Binding-site contacts:
Ligand atom C16 contacts residue ALA47 of chain 2.A at 3.8 Å (hydrophobic).
Ligand atom O29 contacts residue GLY218 of chain 2.A at 3.6 Å.
Ligand atom O23 contacts residue ARG91 of chain 2.A at 2.8 Å (salt-bridge).
Ligand atom C27 contacts residue HIS221 of chain 2.A at 3.8 Å.
Ligand atom C15 contacts residue MET40 of chain 2.A at 3.4 Å (hydrophobic).
Ligand atom C15 contacts residue THR44 of chain 2.A at 3.7 Å.
Ligand atom C34 contacts residue TRP80 of chain 2.A at 3.7 Å (hydrophobic).
Ligand atom C19 contacts residue GLU50 of chain 2.A at 3.1 Å.
Ligand atom O23 contacts residue GLU50 of chain 2.A at 2.5 Å (salt-bridge).
Ligand atom C35 contacts residue LYS226 of chain 2.A at 3.3 Å.
Ligand atom C31 contacts residue ASP48 of chain 2.A at 3.3 Å.
Ligand atom O26 contacts residue TRP80 of chain 2.A at 3.7 Å.
Ligand atom C14 contacts residue GLU50 of chain 2.A at 3.0 Å.
Ligand atom C36 contacts residue ASP48 of chain 2.A at 3.4 Å.
Ligand atom C15 contacts residue LEU43 of chain 2.A at 3.8 Å (hydrophobic).
Ligand atom C13 contacts residue LEU84 of chain 2.A at 3.5 Å (hydrophobic).
Ligand atom C20 contacts residue MET40 of chain 2.A at 3.7 Å (hydrophobic).
Ligand atom C12 contacts residue LEU88 of chain 2.A at 3.8 Å (hydrophobic).
Ligand atom O28 contacts residue GLY117 of chain 2.A at 3.8 Å.
Ligand atom O28 contacts residue MET118 of chain 2.A at 3.1 Å.
Ligand atom C36 contacts residue TRP80 of chain 2.A at 3.8 Å (hydrophobic).
Ligand atom C18 contacts residue MET40 of chain 2.A at 3.6 Å (hydrophobic).
Ligand atom C20 contacts residue LEU222 of chain 2.A at 3.8 Å (hydrophobic).
Ligand atom C18 contacts residue MET118 of chain 2.A at 3.5 Å (hydrophobic).
Ligand atom C34 contacts residue ASP48 of chain 2.A at 3.2 Å.
Ligand atom C24 contacts residue LEU222 of chain 2.A at 3.8 Å (hydrophobic).
Ligand atom C37 contacts residue LEU233 of chain 2.A at 3.7 Å (hydrophobic).
Ligand atom C33 contacts residue LYS226 of chain 2.A at 3.3 Å.
Ligand atom C31 contacts residue THR44 of chain 2.A at 3.7 Å.
Ligand atom O29 contacts residue HIS221 of chain 2.A at 3.2 Å.
Ligand atom C27 contacts residue MET225 of chain 2.A at 3.7 Å (hydrophobic).
Ligand atom C21 contacts residue TRP80 of chain 2.A at 3.6 Å (hydrophobic).
Ligand atom O4 contacts residue LEU43 of chain 2.A at 3.4 Å.
Ligand atom C20 contacts residue THR44 of chain 2.A at 3.5 Å.
Ligand atom O26 contacts residue LEU222 of chain 2.A at 3.7 Å.
Ligand atom C17 contacts residue ILE121 of chain 2.A at 3.7 Å (hydrophobic).
Ligand atom O28 contacts residue ILE121 of chain 2.A at 3.7 Å.
Ligand atom N32 contacts residue ASP48 of chain 2.A at 2.8 Å (salt-bridge).
Ligand atom O29 contacts residue ILE121 of chain 2.A at 3.0 Å.
Ligand atom C19 contacts residue ARG91 of chain 2.A at 3.7 Å.

Sequence of chain 2.A:
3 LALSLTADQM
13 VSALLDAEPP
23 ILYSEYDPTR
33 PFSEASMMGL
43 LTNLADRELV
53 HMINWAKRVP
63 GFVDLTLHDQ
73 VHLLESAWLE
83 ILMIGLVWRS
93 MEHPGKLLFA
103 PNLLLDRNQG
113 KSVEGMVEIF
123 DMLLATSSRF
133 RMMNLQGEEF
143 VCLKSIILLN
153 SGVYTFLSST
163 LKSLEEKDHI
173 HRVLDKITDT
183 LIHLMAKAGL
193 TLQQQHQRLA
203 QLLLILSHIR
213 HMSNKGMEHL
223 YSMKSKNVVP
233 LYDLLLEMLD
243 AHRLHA

This small molecule binds to this protein.
Small molecule (SMILES): CS(=O)(=O)c1ccc(-c2ccc3cc(O)ccc3c2Oc2ccc(OCCN3CCCCC3)cc2)cc1